Sequence of chain 1.A:
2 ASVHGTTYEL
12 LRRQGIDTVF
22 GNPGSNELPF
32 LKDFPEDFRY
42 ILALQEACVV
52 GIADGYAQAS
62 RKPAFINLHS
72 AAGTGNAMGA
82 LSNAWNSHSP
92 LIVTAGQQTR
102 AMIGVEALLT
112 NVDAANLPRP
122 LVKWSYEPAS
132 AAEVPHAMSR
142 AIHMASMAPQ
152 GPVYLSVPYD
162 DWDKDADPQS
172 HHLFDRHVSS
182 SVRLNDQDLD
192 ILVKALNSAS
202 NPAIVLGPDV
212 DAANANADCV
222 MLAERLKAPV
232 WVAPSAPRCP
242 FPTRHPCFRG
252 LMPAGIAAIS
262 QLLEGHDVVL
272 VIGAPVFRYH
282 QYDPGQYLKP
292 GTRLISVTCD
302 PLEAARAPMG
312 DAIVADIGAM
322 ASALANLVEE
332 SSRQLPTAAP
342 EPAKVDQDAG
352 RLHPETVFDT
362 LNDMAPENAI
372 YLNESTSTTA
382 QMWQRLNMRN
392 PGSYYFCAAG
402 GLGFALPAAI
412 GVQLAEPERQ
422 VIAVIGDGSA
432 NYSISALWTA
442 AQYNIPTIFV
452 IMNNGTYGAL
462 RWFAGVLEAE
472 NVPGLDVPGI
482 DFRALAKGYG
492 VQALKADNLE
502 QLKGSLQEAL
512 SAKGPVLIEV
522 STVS

Sequence of chain 1.B:
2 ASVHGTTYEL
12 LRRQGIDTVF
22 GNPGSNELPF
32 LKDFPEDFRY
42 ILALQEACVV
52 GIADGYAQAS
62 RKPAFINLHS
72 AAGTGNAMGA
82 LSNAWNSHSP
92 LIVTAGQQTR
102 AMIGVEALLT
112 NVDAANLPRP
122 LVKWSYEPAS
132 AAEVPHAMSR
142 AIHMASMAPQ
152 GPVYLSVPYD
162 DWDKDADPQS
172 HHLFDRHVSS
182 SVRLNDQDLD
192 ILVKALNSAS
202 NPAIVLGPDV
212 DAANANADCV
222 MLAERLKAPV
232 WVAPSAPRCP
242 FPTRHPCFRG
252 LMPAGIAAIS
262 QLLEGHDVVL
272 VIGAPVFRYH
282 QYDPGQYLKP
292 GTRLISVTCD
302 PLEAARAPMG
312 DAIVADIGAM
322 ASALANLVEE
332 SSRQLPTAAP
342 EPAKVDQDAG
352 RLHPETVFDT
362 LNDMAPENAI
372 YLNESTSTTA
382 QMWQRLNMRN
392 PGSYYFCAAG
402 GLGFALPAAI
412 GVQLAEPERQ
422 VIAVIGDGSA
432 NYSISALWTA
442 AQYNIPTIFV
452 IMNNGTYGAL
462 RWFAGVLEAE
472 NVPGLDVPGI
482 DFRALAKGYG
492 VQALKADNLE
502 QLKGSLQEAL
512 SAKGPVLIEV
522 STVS

Binding-site contacts:
Ligand atom C10 contacts residue LEU110 of chain 1.A at 3.4 Å (hydrophobic).
Ligand atom O12 contacts residue SER26 of chain 1.A at 2.7 Å (h-bond).
Ligand atom C3 contacts residue THR377 of chain 1.B at 3.8 Å.
Ligand atom O11 contacts residue LEU461 of chain 1.B at 3.6 Å.
Ligand atom O8 contacts residue LEU110 of chain 1.A at 3.2 Å.
Ligand atom C2 contacts residue HIS281 of chain 1.B at 4.3 Å.
Ligand atom C3 contacts residue GLY401 of chain 1.B at 4.2 Å.
Ligand atom C5 contacts residue THR377 of chain 1.B at 3.9 Å.
Ligand atom C4 contacts residue THR377 of chain 1.B at 3.5 Å.
Ligand atom O11 contacts residue LEU110 of chain 1.A at 4.2 Å.
Ligand atom O11 contacts residue SER26 of chain 1.A at 3.0 Å (h-bond).
Ligand atom C7 contacts residue HIS281 of chain 1.B at 4.0 Å.
Ligand atom O12 contacts residue HIS281 of chain 1.B at 3.2 Å.
Ligand atom C3 contacts residue PHE397 of chain 1.B at 3.8 Å (hydrophobic).
Ligand atom C10 contacts residue HIS281 of chain 1.B at 4.2 Å.
Ligand atom C7 contacts residue LEU110 of chain 1.A at 3.3 Å (hydrophobic).
Ligand atom C1 contacts residue TPP1 of chain 1.V at 3.7 Å.
Ligand atom C1 contacts residue HIS281 of chain 1.B at 3.6 Å.
Ligand atom C10 contacts residue HIS70 of chain 1.A at 3.9 Å.
Ligand atom C7 contacts residue HIS70 of chain 1.A at 3.7 Å.
Ligand atom O11 contacts residue HIS70 of chain 1.A at 3.7 Å.
Ligand atom O12 contacts residue LEU110 of chain 1.A at 3.2 Å.
Ligand atom O8 contacts residue GLY401 of chain 1.B at 3.9 Å.
Ligand atom C1 contacts residue LEU110 of chain 1.A at 4.3 Å (hydrophobic).
Ligand atom O11 contacts residue TPP1 of chain 1.V at 3.2 Å.
Ligand atom C2 contacts residue TPP1 of chain 1.V at 4.0 Å.
Ligand atom C6 contacts residue TPP1 of chain 1.V at 4.0 Å.
Ligand atom C5 contacts residue ALA460 of chain 1.B at 4.3 Å (hydrophobic).
Ligand atom C7 contacts residue TPP1 of chain 1.V at 3.7 Å.
Ligand atom C5 contacts residue HIS281 of chain 1.B at 3.9 Å.
Ligand atom C2 contacts residue GLY401 of chain 1.B at 3.6 Å.
Ligand atom C4 contacts residue PHE397 of chain 1.B at 4.0 Å (hydrophobic).
Ligand atom C10 contacts residue TPP1 of chain 1.V at 3.7 Å.
Ligand atom O11 contacts residue GLY25 of chain 1.A at 3.8 Å.
Ligand atom O8 contacts residue HIS70 of chain 1.A at 2.8 Å (h-bond).
Ligand atom O8 contacts residue TPP1 of chain 1.V at 2.8 Å (h-bond).
Ligand atom C6 contacts residue HIS281 of chain 1.B at 3.4 Å.
Ligand atom C5 contacts residue TPP1 of chain 1.V at 4.2 Å.
Ligand atom C7 contacts residue SER26 of chain 1.A at 4.5 Å.
Ligand atom C10 contacts residue SER26 of chain 1.A at 3.3 Å.

The protein below binds the small molecule below.
Small molecule (SMILES): O=C(O)[C@H](O)c1ccccc1